This protein binds this small molecule.
Small molecule (SMILES): O=C1NS(=O)(=O)c2ccccc21

Binding-site contacts:
Ligand atom N9 contacts residue HIS55 of chain 1.A at 3.4 Å (h-bond).
Ligand atom C7 contacts residue HIS55 of chain 1.A at 4.1 Å.
Ligand atom C5 contacts residue TYR60 of chain 1.A at 3.6 Å (hydrophobic).
Ligand atom C4 contacts residue TYR60 of chain 1.A at 4.2 Å (hydrophobic).
Ligand atom C6 contacts residue LYS336 of chain 1.A at 3.5 Å.
Ligand atom C2 contacts residue LYS336 of chain 1.A at 3.2 Å.
Ligand atom N9 contacts residue LYS336 of chain 1.A at 2.3 Å (salt-bridge).
Ligand atom O11 contacts residue ALA335 of chain 1.A at 3.7 Å.
Ligand atom C3 contacts residue PRO30 of chain 1.A at 4.1 Å (hydrophobic).
Ligand atom C2 contacts residue PRO30 of chain 1.A at 4.3 Å (hydrophobic).
Ligand atom C5 contacts residue PRO30 of chain 1.A at 4.2 Å (hydrophobic).
Ligand atom C4 contacts residue PRO30 of chain 1.A at 4.2 Å (hydrophobic).
Ligand atom C6 contacts residue TYR60 of chain 1.A at 4.5 Å (hydrophobic).
Ligand atom S10 contacts residue LYS336 of chain 1.A at 3.5 Å (salt-bridge).
Ligand atom C1 contacts residue PRO30 of chain 1.A at 4.4 Å (hydrophobic).
Ligand atom C6 contacts residue PRO30 of chain 1.A at 4.2 Å (hydrophobic).
Ligand atom S10 contacts residue HIS55 of chain 1.A at 4.0 Å.
Ligand atom C1 contacts residue HIS55 of chain 1.A at 4.2 Å.
Ligand atom O11 contacts residue ILE28 of chain 1.A at 3.7 Å.
Ligand atom C6 contacts residue HIS55 of chain 1.A at 4.0 Å.
Ligand atom O11 contacts residue GLY29 of chain 1.A at 3.6 Å.
Ligand atom O12 contacts residue ASN52 of chain 1.A at 3.5 Å (h-bond).
Ligand atom O11 contacts residue PRO30 of chain 1.A at 4.3 Å.
Ligand atom O12 contacts residue HIS55 of chain 1.A at 3.6 Å.
Ligand atom C1 contacts residue LYS336 of chain 1.A at 2.5 Å.
Ligand atom O11 contacts residue LYS336 of chain 1.A at 3.8 Å.
Ligand atom C7 contacts residue LYS336 of chain 1.A at 1.3 Å.
Ligand atom C5 contacts residue HIS55 of chain 1.A at 4.4 Å.
Ligand atom O12 contacts residue HIS61 of chain 1.A at 4.5 Å.

Sequence of chain 1.A:
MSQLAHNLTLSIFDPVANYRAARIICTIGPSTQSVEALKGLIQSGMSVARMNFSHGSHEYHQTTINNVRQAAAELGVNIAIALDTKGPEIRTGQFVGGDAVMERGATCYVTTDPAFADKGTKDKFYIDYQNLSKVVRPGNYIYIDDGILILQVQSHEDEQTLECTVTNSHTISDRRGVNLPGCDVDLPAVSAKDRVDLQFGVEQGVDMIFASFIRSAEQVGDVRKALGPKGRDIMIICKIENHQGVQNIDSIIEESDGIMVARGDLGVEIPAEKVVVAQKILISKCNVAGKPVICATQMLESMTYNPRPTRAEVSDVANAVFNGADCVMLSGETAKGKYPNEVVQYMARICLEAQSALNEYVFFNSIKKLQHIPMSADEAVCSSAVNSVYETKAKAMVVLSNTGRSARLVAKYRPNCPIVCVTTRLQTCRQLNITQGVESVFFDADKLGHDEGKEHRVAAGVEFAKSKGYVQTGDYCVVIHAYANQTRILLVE